Sequence of chain 1.F:
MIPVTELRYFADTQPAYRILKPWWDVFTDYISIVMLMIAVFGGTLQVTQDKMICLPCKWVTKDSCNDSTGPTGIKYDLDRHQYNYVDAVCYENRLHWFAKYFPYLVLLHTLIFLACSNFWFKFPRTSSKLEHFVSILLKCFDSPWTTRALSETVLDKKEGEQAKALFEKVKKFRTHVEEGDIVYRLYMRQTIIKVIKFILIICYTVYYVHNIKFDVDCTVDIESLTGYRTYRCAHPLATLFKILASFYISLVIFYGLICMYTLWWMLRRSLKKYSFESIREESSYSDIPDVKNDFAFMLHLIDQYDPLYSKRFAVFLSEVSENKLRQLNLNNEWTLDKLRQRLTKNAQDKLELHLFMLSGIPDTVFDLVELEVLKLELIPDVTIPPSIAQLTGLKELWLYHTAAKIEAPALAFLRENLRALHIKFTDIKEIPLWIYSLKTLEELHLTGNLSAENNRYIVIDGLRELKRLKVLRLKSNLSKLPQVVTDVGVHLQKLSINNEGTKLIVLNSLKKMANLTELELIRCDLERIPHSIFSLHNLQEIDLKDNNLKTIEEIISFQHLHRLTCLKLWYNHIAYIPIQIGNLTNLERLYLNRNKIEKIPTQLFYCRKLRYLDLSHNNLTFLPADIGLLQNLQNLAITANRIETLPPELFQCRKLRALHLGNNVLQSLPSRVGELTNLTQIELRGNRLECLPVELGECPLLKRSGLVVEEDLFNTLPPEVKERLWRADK

A protein and the small-molecule ligand that binds it are described below.
Small molecule (SMILES): CC(C)CCC[C@@H](C)[C@H]1CC[C@H]2[C@@H]3CC=C4C[C@@H](O)CC[C@]4(C)[C@H]3CC[C@]12C

Binding-site contacts:
Ligand atom C8 contacts residue SER323 of chain 1.F at 3.7 Å.
Ligand atom C15 contacts residue SER323 of chain 1.F at 3.1 Å.
Ligand atom C6 contacts residue SER323 of chain 1.F at 4.0 Å.
Ligand atom C23 contacts residue SER327 of chain 1.F at 3.6 Å.
Ligand atom C24 contacts residue SER327 of chain 1.F at 4.3 Å.
Ligand atom C16 contacts residue SER327 of chain 1.F at 4.3 Å.
Ligand atom C12 contacts residue VAL283 of chain 1.F at 4.5 Å (hydrophobic).
Ligand atom C21 contacts residue ILE326 of chain 1.F at 3.5 Å (hydrophobic).
Ligand atom C26 contacts residue PHE331 of chain 1.F at 4.0 Å (hydrophobic).
Ligand atom C3 contacts residue VAL286 of chain 1.F at 4.4 Å (hydrophobic).
Ligand atom C1 contacts residue VAL283 of chain 1.F at 4.3 Å (hydrophobic).
Ligand atom C20 contacts residue ILE326 of chain 1.F at 4.2 Å (hydrophobic).
Ligand atom C22 contacts residue SER327 of chain 1.F at 3.9 Å.
Ligand atom C5 contacts residue VAL286 of chain 1.F at 4.5 Å (hydrophobic).
Ligand atom C27 contacts residue ILE330 of chain 1.F at 4.4 Å (hydrophobic).
Ligand atom C10 contacts residue VAL286 of chain 1.F at 4.2 Å (hydrophobic).
Ligand atom C9 contacts residue VAL286 of chain 1.F at 4.1 Å (hydrophobic).
Ligand atom C16 contacts residue SER323 of chain 1.F at 3.9 Å.
Ligand atom C4 contacts residue LYS319 of chain 1.F at 4.3 Å.
Ligand atom C21 contacts residue ILE330 of chain 1.F at 3.3 Å (hydrophobic).
Ligand atom C26 contacts residue SER327 of chain 1.F at 4.5 Å.
Ligand atom C12 contacts residue ILE326 of chain 1.F at 4.3 Å (hydrophobic).
Ligand atom C2 contacts residue VAL286 of chain 1.F at 4.1 Å (hydrophobic).
Ligand atom C3 contacts residue HIS287 of chain 1.F at 3.7 Å.
Ligand atom C2 contacts residue HIS287 of chain 1.F at 4.0 Å.
Ligand atom C26 contacts residue ILE330 of chain 1.F at 3.9 Å (hydrophobic).
Ligand atom C7 contacts residue SER323 of chain 1.F at 2.9 Å.
Ligand atom C17 contacts residue ILE326 of chain 1.F at 3.8 Å (hydrophobic).
Ligand atom C1 contacts residue VAL286 of chain 1.F at 3.3 Å (hydrophobic).
Ligand atom C23 contacts residue ILE330 of chain 1.F at 4.3 Å (hydrophobic).
Ligand atom C14 contacts residue SER323 of chain 1.F at 3.3 Å.
Ligand atom O1 contacts residue HIS287 of chain 1.F at 3.4 Å.
Ligand atom C6 contacts residue LYS319 of chain 1.F at 4.0 Å.